A protein and the small-molecule ligand that binds it are described below.
Small molecule (SMILES): CC(=O)N[C@@H]1[C@@H](O)[C@H](O)[C@@H](CO)O[C@H]1O

Sequence of chain 1.A:
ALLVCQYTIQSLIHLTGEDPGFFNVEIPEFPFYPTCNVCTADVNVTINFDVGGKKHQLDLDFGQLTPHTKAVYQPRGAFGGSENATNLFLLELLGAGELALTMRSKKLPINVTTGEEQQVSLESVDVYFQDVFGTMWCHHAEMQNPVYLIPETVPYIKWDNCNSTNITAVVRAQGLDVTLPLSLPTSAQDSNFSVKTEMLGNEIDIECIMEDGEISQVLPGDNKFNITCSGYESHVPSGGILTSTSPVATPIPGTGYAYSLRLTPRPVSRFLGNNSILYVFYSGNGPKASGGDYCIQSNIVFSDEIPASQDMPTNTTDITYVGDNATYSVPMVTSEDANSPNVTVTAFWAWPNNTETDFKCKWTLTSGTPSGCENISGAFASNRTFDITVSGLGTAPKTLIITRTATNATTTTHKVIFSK

Binding-site contacts:
Ligand atom C2 contacts residue ASN229 of chain 1.A at 2.4 Å.
Ligand atom C8 contacts residue LYS227 of chain 1.A at 4.3 Å.
Ligand atom C4 contacts residue ASN229 of chain 1.A at 4.2 Å.
Ligand atom C8 contacts residue ASN229 of chain 1.A at 3.6 Å.
Ligand atom O7 contacts residue LYS227 of chain 1.A at 4.4 Å.
Ligand atom C5 contacts residue ASN229 of chain 1.A at 3.6 Å.
Ligand atom O7 contacts residue ASN229 of chain 1.A at 4.5 Å.
Ligand atom C7 contacts residue ASN229 of chain 1.A at 3.5 Å.
Ligand atom O5 contacts residue ASN229 of chain 1.A at 2.3 Å (h-bond).
Ligand atom C3 contacts residue ASN229 of chain 1.A at 3.7 Å.
Ligand atom N2 contacts residue ASN229 of chain 1.A at 2.7 Å (h-bond).
Ligand atom C1 contacts residue ASN229 of chain 1.A at 1.4 Å.